A protein and the small-molecule ligand that binds it are described below.
Small molecule (SMILES): CC(=O)N[C@@H]1[C@@H](O)[C@H](O)[C@@H](CO)O[C@H]1O

Sequence of chain 1.B:
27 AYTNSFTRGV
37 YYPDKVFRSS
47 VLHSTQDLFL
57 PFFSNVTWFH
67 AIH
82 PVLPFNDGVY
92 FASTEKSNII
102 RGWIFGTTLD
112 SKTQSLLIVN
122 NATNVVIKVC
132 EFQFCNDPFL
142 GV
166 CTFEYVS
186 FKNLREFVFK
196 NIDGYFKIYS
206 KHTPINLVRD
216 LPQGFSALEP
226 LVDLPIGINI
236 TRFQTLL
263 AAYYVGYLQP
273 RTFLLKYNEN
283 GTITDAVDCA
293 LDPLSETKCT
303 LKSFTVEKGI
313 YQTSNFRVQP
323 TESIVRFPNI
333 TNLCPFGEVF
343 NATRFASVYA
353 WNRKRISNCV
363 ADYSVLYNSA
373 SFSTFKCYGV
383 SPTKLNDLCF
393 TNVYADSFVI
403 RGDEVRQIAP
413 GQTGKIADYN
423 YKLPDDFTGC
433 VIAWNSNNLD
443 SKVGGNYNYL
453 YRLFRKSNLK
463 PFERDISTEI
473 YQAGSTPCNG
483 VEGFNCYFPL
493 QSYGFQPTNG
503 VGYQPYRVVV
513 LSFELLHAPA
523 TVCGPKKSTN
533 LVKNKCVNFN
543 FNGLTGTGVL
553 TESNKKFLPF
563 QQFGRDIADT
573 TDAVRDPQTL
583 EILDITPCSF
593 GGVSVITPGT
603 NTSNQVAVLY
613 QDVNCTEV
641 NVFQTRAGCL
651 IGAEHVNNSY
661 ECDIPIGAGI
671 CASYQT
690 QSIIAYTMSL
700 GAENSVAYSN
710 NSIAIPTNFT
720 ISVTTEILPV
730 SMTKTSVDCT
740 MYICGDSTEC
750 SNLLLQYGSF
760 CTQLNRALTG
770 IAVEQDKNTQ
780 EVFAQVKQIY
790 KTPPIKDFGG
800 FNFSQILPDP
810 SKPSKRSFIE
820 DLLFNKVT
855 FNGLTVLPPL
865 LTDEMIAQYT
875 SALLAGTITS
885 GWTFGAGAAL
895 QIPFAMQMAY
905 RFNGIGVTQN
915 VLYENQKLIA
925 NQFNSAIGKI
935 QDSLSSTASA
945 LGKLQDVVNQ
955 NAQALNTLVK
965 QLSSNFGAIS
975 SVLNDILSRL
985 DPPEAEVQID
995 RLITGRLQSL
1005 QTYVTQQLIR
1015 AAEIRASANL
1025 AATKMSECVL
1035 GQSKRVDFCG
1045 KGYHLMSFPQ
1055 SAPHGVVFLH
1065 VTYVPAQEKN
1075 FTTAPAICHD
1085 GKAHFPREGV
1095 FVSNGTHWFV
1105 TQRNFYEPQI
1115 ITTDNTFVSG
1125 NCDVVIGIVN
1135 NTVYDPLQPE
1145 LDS

Binding-site contacts:
Ligand atom C8 contacts residue VAL615 of chain 1.B at 4.3 Å (hydrophobic).
Ligand atom O7 contacts residue ASN616 of chain 1.B at 3.5 Å (h-bond).
Ligand atom C8 contacts residue ASN616 of chain 1.B at 4.0 Å.
Ligand atom C5 contacts residue ASN616 of chain 1.B at 3.7 Å.
Ligand atom C7 contacts residue ASN616 of chain 1.B at 3.2 Å.
Ligand atom C4 contacts residue ASN616 of chain 1.B at 4.3 Å.
Ligand atom C8 contacts residue GLN644 of chain 1.B at 2.5 Å.
Ligand atom N2 contacts residue ASN616 of chain 1.B at 2.9 Å (h-bond).
Ligand atom C2 contacts residue ASN616 of chain 1.B at 2.5 Å.
Ligand atom C1 contacts residue ASN616 of chain 1.B at 1.4 Å.
Ligand atom C7 contacts residue GLN644 of chain 1.B at 4.0 Å.
Ligand atom C3 contacts residue ASN616 of chain 1.B at 3.8 Å.
Ligand atom O5 contacts residue ASN616 of chain 1.B at 2.4 Å (h-bond).